Sequence of chain 1.D:
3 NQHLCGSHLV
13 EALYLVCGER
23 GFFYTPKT

Sequence of chain 1.C:
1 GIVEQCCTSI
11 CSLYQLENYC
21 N

Binding-site contacts:
Ligand atom C4 contacts residue CYS11 of chain 1.C at 3.9 Å (hydrophobic).
Ligand atom C2 contacts residue HIS10 of chain 1.D at 4.2 Å.
Ligand atom CM contacts residue GLU13 of chain 2.B at 4.2 Å.
Ligand atom C contacts residue LEU17 of chain 2.B at 3.7 Å (hydrophobic).
Ligand atom C6 contacts residue HIS5 of chain 2.D at 3.3 Å.
Ligand atom C3 contacts residue LEU11 of chain 1.D at 3.4 Å (hydrophobic).
Ligand atom C contacts residue ALA14 of chain 1.D at 4.1 Å (hydrophobic).
Ligand atom C6 contacts residue ALA14 of chain 1.D at 4.2 Å (hydrophobic).
Ligand atom C4 contacts residue HIS5 of chain 2.D at 3.8 Å.
Ligand atom C5 contacts residue HIS5 of chain 2.D at 3.6 Å.
Ligand atom C1 contacts residue ALA14 of chain 1.D at 4.2 Å (hydrophobic).
Ligand atom C6 contacts residue LEU16 of chain 1.C at 4.2 Å (hydrophobic).
Ligand atom C contacts residue HIS10 of chain 1.D at 4.3 Å.
Ligand atom C6 contacts residue LEU17 of chain 2.B at 4.1 Å (hydrophobic).
Ligand atom C2 contacts residue LEU11 of chain 1.D at 3.6 Å (hydrophobic).
Ligand atom O4 contacts residue SER9 of chain 1.C at 3.6 Å.
Ligand atom N contacts residue ALA14 of chain 1.D at 3.7 Å.
Ligand atom CM contacts residue LEU17 of chain 2.B at 3.1 Å (hydrophobic).
Ligand atom C4 contacts residue CYS6 of chain 1.C at 3.4 Å (hydrophobic).
Ligand atom O4 contacts residue ILE10 of chain 1.C at 3.2 Å.
Ligand atom O4 contacts residue CYS6 of chain 1.C at 2.5 Å (h-bond).
Ligand atom O contacts residue GLU13 of chain 2.B at 2.5 Å (salt-bridge).
Ligand atom O4 contacts residue CYS11 of chain 1.C at 3.0 Å (h-bond).
Ligand atom N contacts residue HIS10 of chain 1.D at 3.5 Å (h-bond).
Ligand atom C contacts residue GLU13 of chain 2.B at 3.7 Å.
Ligand atom O contacts residue SER9 of chain 2.D at 4.1 Å.
Ligand atom C4 contacts residue ILE10 of chain 1.C at 4.2 Å (hydrophobic).
Ligand atom O contacts residue HIS10 of chain 1.D at 4.1 Å.
Ligand atom C2 contacts residue HIS5 of chain 2.D at 3.7 Å.
Ligand atom C5 contacts residue CYS11 of chain 1.C at 3.4 Å (hydrophobic).
Ligand atom C4 contacts residue LEU11 of chain 1.D at 3.8 Å (hydrophobic).
Ligand atom C3 contacts residue CYS6 of chain 1.C at 3.4 Å (hydrophobic).
Ligand atom C3 contacts residue HIS5 of chain 2.D at 3.6 Å.
Ligand atom C1 contacts residue LEU11 of chain 1.D at 4.2 Å (hydrophobic).
Ligand atom C1 contacts residue HIS5 of chain 2.D at 3.4 Å.
Ligand atom O contacts residue LEU17 of chain 2.B at 4.2 Å.
Ligand atom C contacts residue HIS5 of chain 2.D at 4.0 Å.
Ligand atom CM contacts residue TYR16 of chain 2.B at 4.1 Å (hydrophobic).
Ligand atom CM contacts residue HIS5 of chain 2.D at 3.2 Å.
Ligand atom N contacts residue HIS5 of chain 2.D at 4.0 Å.

Sequence of chain 2.B:
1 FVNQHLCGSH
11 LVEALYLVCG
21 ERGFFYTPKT

Sequence of chain 2.D:
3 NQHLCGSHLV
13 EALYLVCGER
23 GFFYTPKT

A protein and the small-molecule ligand that binds it are described below.
Small molecule (SMILES): CC(=O)Nc1ccc(O)cc1